Sequence of chain 1.B:
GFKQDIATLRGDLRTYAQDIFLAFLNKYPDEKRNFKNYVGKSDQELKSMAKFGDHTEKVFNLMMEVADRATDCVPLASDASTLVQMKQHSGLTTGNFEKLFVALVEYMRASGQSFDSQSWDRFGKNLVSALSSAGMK

This small molecule binds to this protein.
Small molecule (SMILES): Cc1ccc(C(C)C)c(O)c1

Binding-site contacts:
Ligand atom C9 contacts residue HIS55 of chain 1.B at 2.0 Å.
Ligand atom C3 contacts residue LYS51 of chain 1.B at 3.8 Å.
Ligand atom C1 contacts residue HEM1 of chain 1.L at 3.9 Å.
Ligand atom O contacts residue PHE52 of chain 1.B at 2.9 Å (h-bond).
Ligand atom C10 contacts residue TYR38 of chain 1.B at 2.9 Å (hydrophobic).
Ligand atom C4 contacts residue THR56 of chain 1.B at 3.5 Å.
Ligand atom C10 contacts residue HIS55 of chain 1.B at 2.5 Å.
Ligand atom C4 contacts residue HIS55 of chain 1.B at 0.6 Å.
Ligand atom C8 contacts residue HIS55 of chain 1.B at 1.3 Å.
Ligand atom C10 contacts residue PHE52 of chain 1.B at 3.9 Å (hydrophobic).
Ligand atom C9 contacts residue PHE35 of chain 1.B at 3.5 Å (hydrophobic).
Ligand atom C5 contacts residue VAL59 of chain 1.B at 3.5 Å (hydrophobic).
Ligand atom C7 contacts residue HIS55 of chain 1.B at 2.7 Å.
Ligand atom O contacts residue LYS51 of chain 1.B at 2.9 Å (salt-bridge).
Ligand atom C10 contacts residue THR56 of chain 1.B at 3.2 Å.
Ligand atom C3 contacts residue TYR38 of chain 1.B at 3.2 Å (hydrophobic).
Ligand atom O contacts residue THR56 of chain 1.B at 3.1 Å (h-bond).
Ligand atom C8 contacts residue PHE21 of chain 1.B at 3.8 Å (hydrophobic).
Ligand atom C8 contacts residue THR56 of chain 1.B at 3.3 Å.
Ligand atom C6 contacts residue HIS55 of chain 1.B at 0.6 Å.
Ligand atom C2 contacts residue LYS51 of chain 1.B at 3.8 Å.
Ligand atom O contacts residue HIS55 of chain 1.B at 1.4 Å.
Ligand atom C3 contacts residue THR56 of chain 1.B at 3.4 Å.
Ligand atom C6 contacts residue HEM1 of chain 1.L at 3.0 Å.
Ligand atom C8 contacts residue TYR38 of chain 1.B at 4.0 Å (hydrophobic).
Ligand atom C9 contacts residue VAL59 of chain 1.B at 3.7 Å (hydrophobic).
Ligand atom C4 contacts residue VAL59 of chain 1.B at 4.0 Å (hydrophobic).
Ligand atom C7 contacts residue HEM1 of chain 1.L at 3.1 Å.
Ligand atom C4 contacts residue TYR38 of chain 1.B at 3.8 Å (hydrophobic).
Ligand atom C3 contacts residue HIS55 of chain 1.B at 0.9 Å.
Ligand atom C9 contacts residue PHE21 of chain 1.B at 2.9 Å (hydrophobic).
Ligand atom C8 contacts residue VAL59 of chain 1.B at 4.0 Å (hydrophobic).
Ligand atom C10 contacts residue PHE21 of chain 1.B at 3.5 Å (hydrophobic).
Ligand atom O contacts residue TYR38 of chain 1.B at 2.7 Å (h-bond).
Ligand atom C2 contacts residue HIS55 of chain 1.B at 1.5 Å.
Ligand atom C5 contacts residue HIS55 of chain 1.B at 0.9 Å.
Ligand atom C5 contacts residue PHE35 of chain 1.B at 4.1 Å (hydrophobic).
Ligand atom C5 contacts residue HEM1 of chain 1.L at 3.7 Å.
Ligand atom C2 contacts residue TYR38 of chain 1.B at 3.9 Å (hydrophobic).
Ligand atom C1 contacts residue HIS55 of chain 1.B at 1.3 Å.